Binding-site contacts:
Ligand atom O5 contacts residue LYS84 of chain 1.A at 4.4 Å.
Ligand atom C5 contacts residue CYS83 of chain 1.A at 3.6 Å (hydrophobic).
Ligand atom O7 contacts residue ILE86 of chain 1.A at 3.9 Å.
Ligand atom C2 contacts residue ASN50 of chain 1.A at 2.4 Å.
Ligand atom C8 contacts residue TYR85 of chain 1.A at 4.3 Å (hydrophobic).
Ligand atom C1 contacts residue CYS83 of chain 1.A at 4.0 Å (hydrophobic).
Ligand atom O7 contacts residue CYS83 of chain 1.A at 3.1 Å (h-bond).
Ligand atom C7 contacts residue LYS84 of chain 1.A at 3.6 Å.
Ligand atom O7 contacts residue TYR85 of chain 1.A at 3.5 Å.
Ligand atom O4 contacts residue LYS84 of chain 1.A at 4.0 Å.
Ligand atom C3 contacts residue TYR85 of chain 1.A at 3.9 Å (hydrophobic).
Ligand atom O5 contacts residue ASN50 of chain 1.A at 2.4 Å (h-bond).
Ligand atom O7 contacts residue ASN50 of chain 1.A at 4.2 Å.
Ligand atom C5 contacts residue LYS84 of chain 1.A at 4.0 Å.
Ligand atom O5 contacts residue CYS83 of chain 1.A at 3.6 Å.
Ligand atom C4 contacts residue TYR85 of chain 1.A at 4.4 Å (hydrophobic).
Ligand atom C1 contacts residue LYS84 of chain 1.A at 4.3 Å.
Ligand atom C5 contacts residue ASN50 of chain 1.A at 3.7 Å.
Ligand atom O3 contacts residue TYR85 of chain 1.A at 4.1 Å.
Ligand atom C7 contacts residue TYR85 of chain 1.A at 4.1 Å (hydrophobic).
Ligand atom N2 contacts residue ASN50 of chain 1.A at 2.7 Å (h-bond).
Ligand atom C6 contacts residue CYS83 of chain 1.A at 3.7 Å (hydrophobic).
Ligand atom O7 contacts residue LYS84 of chain 1.A at 3.3 Å (salt-bridge).
Ligand atom C3 contacts residue LYS84 of chain 1.A at 3.9 Å.
Ligand atom C4 contacts residue ASN50 of chain 1.A at 4.2 Å.
Ligand atom C7 contacts residue ASN50 of chain 1.A at 3.6 Å.
Ligand atom O4 contacts residue TYR85 of chain 1.A at 3.8 Å.
Ligand atom C8 contacts residue CYS83 of chain 1.A at 4.0 Å (hydrophobic).
Ligand atom O6 contacts residue TYR85 of chain 1.A at 4.2 Å.
Ligand atom C7 contacts residue CYS83 of chain 1.A at 3.8 Å (hydrophobic).
Ligand atom C4 contacts residue LYS84 of chain 1.A at 4.3 Å.
Ligand atom C3 contacts residue ASN50 of chain 1.A at 3.7 Å.
Ligand atom C8 contacts residue LYS84 of chain 1.A at 3.5 Å.
Ligand atom C1 contacts residue ASN50 of chain 1.A at 1.4 Å.
Ligand atom N2 contacts residue TYR85 of chain 1.A at 4.4 Å.

The small molecule below binds the protein below.
Small molecule (SMILES): CC(=O)N[C@H]1[C@H](O[C@H]2[C@H](O)[C@@H](NC(C)=O)CO[C@@H]2CO)O[C@H](CO)[C@@H](O)[C@@H]1O

Sequence of chain 1.A:
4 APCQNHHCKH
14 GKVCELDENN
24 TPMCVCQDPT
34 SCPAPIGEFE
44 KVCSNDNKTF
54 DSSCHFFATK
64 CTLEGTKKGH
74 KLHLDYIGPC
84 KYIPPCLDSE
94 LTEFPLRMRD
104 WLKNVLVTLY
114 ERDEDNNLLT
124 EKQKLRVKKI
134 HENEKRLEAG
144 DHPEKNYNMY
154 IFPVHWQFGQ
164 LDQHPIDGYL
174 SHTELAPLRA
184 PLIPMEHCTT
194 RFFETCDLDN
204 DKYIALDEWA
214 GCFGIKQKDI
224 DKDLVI